Sequence of chain 49.A:
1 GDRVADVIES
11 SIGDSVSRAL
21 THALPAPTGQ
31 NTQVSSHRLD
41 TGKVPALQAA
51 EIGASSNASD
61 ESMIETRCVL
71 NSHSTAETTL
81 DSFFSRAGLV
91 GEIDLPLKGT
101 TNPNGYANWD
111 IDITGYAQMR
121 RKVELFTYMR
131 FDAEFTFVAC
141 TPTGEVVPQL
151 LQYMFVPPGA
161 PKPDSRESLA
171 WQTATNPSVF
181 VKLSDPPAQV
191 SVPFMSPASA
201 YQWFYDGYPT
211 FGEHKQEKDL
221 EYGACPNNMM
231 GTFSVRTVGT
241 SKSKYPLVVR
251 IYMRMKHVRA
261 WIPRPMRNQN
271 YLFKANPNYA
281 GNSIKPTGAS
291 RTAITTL

Sequence of chain 50.C:
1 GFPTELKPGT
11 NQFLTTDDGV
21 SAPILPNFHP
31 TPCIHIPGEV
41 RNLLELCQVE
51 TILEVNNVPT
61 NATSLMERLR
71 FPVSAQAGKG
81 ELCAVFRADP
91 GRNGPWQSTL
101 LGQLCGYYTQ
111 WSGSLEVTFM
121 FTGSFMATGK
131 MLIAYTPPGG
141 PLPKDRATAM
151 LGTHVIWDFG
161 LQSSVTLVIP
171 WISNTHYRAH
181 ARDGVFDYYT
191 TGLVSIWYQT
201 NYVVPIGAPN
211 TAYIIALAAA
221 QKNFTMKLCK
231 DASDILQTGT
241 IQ

Sequence of chain 49.C:
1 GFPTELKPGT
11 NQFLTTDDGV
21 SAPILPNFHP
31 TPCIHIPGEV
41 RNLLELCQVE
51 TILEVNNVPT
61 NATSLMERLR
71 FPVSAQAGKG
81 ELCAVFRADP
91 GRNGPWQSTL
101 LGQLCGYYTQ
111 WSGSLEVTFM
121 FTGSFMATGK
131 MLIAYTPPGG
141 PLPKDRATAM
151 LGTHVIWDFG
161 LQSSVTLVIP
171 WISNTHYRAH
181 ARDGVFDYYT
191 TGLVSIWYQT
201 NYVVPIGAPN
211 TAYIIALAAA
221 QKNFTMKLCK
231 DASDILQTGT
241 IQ

Binding-site contacts:
Ligand atom OAW contacts residue MET195 of chain 49.A at 3.3 Å.
Ligand atom CAI contacts residue PHE135 of chain 49.A at 3.7 Å (hydrophobic).
Ligand atom CAS contacts residue ASN228 of chain 49.A at 3.7 Å.
Ligand atom NAT contacts residue PHE155 of chain 49.A at 3.9 Å.
Ligand atom NBC contacts residue TRP203 of chain 49.A at 3.2 Å.
Ligand atom CAA contacts residue PRO177 of chain 49.A at 3.3 Å (hydrophobic).
Ligand atom NBB contacts residue TRP203 of chain 49.A at 3.9 Å.
Ligand atom CBA contacts residue TRP203 of chain 49.A at 3.3 Å (hydrophobic).
Ligand atom CAS contacts residue TRP203 of chain 49.A at 3.5 Å (hydrophobic).
Ligand atom CAG contacts residue TRP203 of chain 49.A at 3.6 Å (hydrophobic).
Ligand atom OAW contacts residue ILE111 of chain 49.A at 3.9 Å.
Ligand atom CAE contacts residue GLN202 of chain 49.A at 3.4 Å.
Ligand atom CAD contacts residue ASP112 of chain 49.A at 3.7 Å.
Ligand atom CAP contacts residue ILE111 of chain 49.A at 3.6 Å (hydrophobic).
Ligand atom CAA contacts residue VAL179 of chain 49.A at 3.3 Å (hydrophobic).
Ligand atom CAI contacts residue VAL192 of chain 49.A at 3.9 Å (hydrophobic).
Ligand atom CAJ contacts residue PHE155 of chain 49.A at 3.8 Å (hydrophobic).
Ligand atom CAL contacts residue PRO177 of chain 49.A at 3.7 Å (hydrophobic).
Ligand atom CAL contacts residue PHE155 of chain 49.A at 3.7 Å (hydrophobic).
Ligand atom CAG contacts residue GLN202 of chain 49.A at 3.5 Å.
Ligand atom CAG contacts residue ASN228 of chain 49.A at 3.2 Å.
Ligand atom CAC contacts residue PHE137 of chain 49.A at 3.8 Å (hydrophobic).
Ligand atom OAB contacts residue ILE113 of chain 49.A at 3.2 Å (h-bond).
Ligand atom CAX contacts residue TRP203 of chain 49.A at 3.5 Å (hydrophobic).
Ligand atom CAD contacts residue THR114 of chain 49.A at 3.6 Å.
Ligand atom CAA contacts residue TYR153 of chain 49.A at 3.7 Å (hydrophobic).
Ligand atom OAB contacts residue ASP112 of chain 49.A at 3.6 Å.
Ligand atom CAF contacts residue TRP203 of chain 49.A at 3.8 Å (hydrophobic).
Ligand atom OAB contacts residue TRP203 of chain 49.A at 3.8 Å.
Ligand atom CAF contacts residue ASP112 of chain 49.A at 3.6 Å.
Ligand atom CAS contacts residue TYR201 of chain 49.A at 3.7 Å (hydrophobic).
Ligand atom CAE contacts residue ASN228 of chain 49.A at 3.4 Å.
Ligand atom CAR contacts residue TYR201 of chain 49.A at 3.5 Å (hydrophobic).
Ligand atom CBA contacts residue ASN228 of chain 49.A at 3.8 Å.
Ligand atom CAC contacts residue PHE233 of chain 49.A at 3.9 Å (hydrophobic).
Ligand atom CAP contacts residue PHE135 of chain 49.A at 3.6 Å (hydrophobic).
Ligand atom CAH contacts residue PHE155 of chain 49.A at 3.7 Å (hydrophobic).
Ligand atom CAN contacts residue ILE111 of chain 49.A at 3.8 Å (hydrophobic).
Ligand atom CAA contacts residue SER178 of chain 49.A at 3.5 Å.
Ligand atom CAK contacts residue PHE135 of chain 49.A at 3.6 Å (hydrophobic).

The protein below binds the small molecule below.
Small molecule (SMILES): CCO/N=C/c1ccc(OCCCCCN2CCN(c3ccncc3)C2=O)cc1